A protein and the small-molecule ligand that binds it are described below.
Small molecule (SMILES): CC(=O)N[C@H]1[C@H](O[C@H]2[C@H](O)[C@@H](NC(C)=O)CO[C@@H]2CO)O[C@H](CO)[C@@H](O[C@H]2O[C@H](CO)[C@@H](O[C@H]3O[C@H](CO)[C@@H](O)[C@H](O)[C@@H]3O)[C@H](O)[C@@H]2O)[C@@H]1O

Sequence of chain 1.B:
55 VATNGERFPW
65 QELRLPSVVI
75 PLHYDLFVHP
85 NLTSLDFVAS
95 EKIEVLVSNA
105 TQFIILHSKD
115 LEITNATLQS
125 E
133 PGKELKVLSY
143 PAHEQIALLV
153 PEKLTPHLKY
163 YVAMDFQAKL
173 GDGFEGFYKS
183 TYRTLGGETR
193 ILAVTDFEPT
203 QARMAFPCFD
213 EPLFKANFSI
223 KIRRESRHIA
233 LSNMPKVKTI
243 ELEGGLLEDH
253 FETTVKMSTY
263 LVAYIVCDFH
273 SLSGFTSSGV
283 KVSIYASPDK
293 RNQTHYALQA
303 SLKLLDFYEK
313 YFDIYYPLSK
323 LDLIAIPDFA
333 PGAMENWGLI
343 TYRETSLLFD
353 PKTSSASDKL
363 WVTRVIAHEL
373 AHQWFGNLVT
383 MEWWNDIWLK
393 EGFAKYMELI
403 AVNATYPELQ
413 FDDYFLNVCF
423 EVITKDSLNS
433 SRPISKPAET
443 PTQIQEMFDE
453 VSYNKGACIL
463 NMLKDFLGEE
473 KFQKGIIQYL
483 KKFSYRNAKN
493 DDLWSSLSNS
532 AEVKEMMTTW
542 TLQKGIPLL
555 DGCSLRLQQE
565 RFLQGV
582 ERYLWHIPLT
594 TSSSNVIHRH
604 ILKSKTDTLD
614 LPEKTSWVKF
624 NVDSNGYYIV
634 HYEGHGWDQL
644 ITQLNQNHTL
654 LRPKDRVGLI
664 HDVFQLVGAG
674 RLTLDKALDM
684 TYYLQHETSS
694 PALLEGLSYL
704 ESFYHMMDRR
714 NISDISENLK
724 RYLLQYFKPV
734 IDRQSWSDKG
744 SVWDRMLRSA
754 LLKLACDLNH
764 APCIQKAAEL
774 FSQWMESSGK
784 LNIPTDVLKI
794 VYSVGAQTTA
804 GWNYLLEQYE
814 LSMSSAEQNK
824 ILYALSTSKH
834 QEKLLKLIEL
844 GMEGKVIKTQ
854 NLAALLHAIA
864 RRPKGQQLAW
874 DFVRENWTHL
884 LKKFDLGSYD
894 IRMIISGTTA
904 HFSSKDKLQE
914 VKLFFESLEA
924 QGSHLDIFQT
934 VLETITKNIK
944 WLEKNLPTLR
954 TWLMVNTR

Binding-site contacts:
Ligand atom C5 contacts residue ASN85 of chain 1.B at 3.7 Å.
Ligand atom C2 contacts residue ASN85 of chain 1.B at 2.5 Å.
Ligand atom C4 contacts residue ASN85 of chain 1.B at 4.2 Å.
Ligand atom O3 contacts residue GLU227 of chain 1.B at 4.0 Å.
Ligand atom C8 contacts residue HIS83 of chain 1.B at 2.9 Å.
Ligand atom O5 contacts residue THR87 of chain 1.B at 4.3 Å.
Ligand atom C4 contacts residue GLU227 of chain 1.B at 4.2 Å.
Ligand atom C5 contacts residue THR87 of chain 1.B at 4.3 Å.
Ligand atom C7 contacts residue PRO84 of chain 1.B at 4.1 Å (hydrophobic).
Ligand atom C3 contacts residue GLU227 of chain 1.B at 3.3 Å.
Ligand atom O5 contacts residue GLU227 of chain 1.B at 4.3 Å.
Ligand atom O7 contacts residue ASN85 of chain 1.B at 3.3 Å (h-bond).
Ligand atom N2 contacts residue GLU227 of chain 1.B at 4.2 Å.
Ligand atom C8 contacts residue ASN85 of chain 1.B at 4.0 Å.
Ligand atom O3 contacts residue LEU248 of chain 1.B at 3.4 Å.
Ligand atom N2 contacts residue LEU248 of chain 1.B at 3.6 Å.
Ligand atom C7 contacts residue LEU248 of chain 1.B at 3.9 Å (hydrophobic).
Ligand atom C2 contacts residue GLU227 of chain 1.B at 3.9 Å.
Ligand atom O6 contacts residue GLY246 of chain 1.B at 3.8 Å.
Ligand atom N2 contacts residue ASN85 of chain 1.B at 3.0 Å (h-bond).
Ligand atom C5 contacts residue GLU227 of chain 1.B at 4.1 Å.
Ligand atom O4 contacts residue GLU227 of chain 1.B at 4.5 Å.
Ligand atom O7 contacts residue GLU227 of chain 1.B at 3.0 Å (salt-bridge).
Ligand atom C6 contacts residue GLY246 of chain 1.B at 3.7 Å.
Ligand atom C8 contacts residue ARG225 of chain 1.B at 4.3 Å.
Ligand atom N2 contacts residue HIS83 of chain 1.B at 4.3 Å.
Ligand atom C7 contacts residue HIS83 of chain 1.B at 4.0 Å.
Ligand atom C7 contacts residue ASN85 of chain 1.B at 3.1 Å.
Ligand atom C8 contacts residue PRO84 of chain 1.B at 3.5 Å (hydrophobic).
Ligand atom O6 contacts residue LEU248 of chain 1.B at 4.2 Å.
Ligand atom C7 contacts residue GLU227 of chain 1.B at 3.9 Å.
Ligand atom O5 contacts residue ASN85 of chain 1.B at 2.3 Å (h-bond).
Ligand atom C6 contacts residue THR87 of chain 1.B at 4.5 Å.
Ligand atom C1 contacts residue ASN85 of chain 1.B at 1.4 Å.
Ligand atom C8 contacts residue LEU248 of chain 1.B at 3.5 Å (hydrophobic).
Ligand atom C3 contacts residue ASN85 of chain 1.B at 3.8 Å.
Ligand atom O7 contacts residue PRO84 of chain 1.B at 3.9 Å.
Ligand atom C1 contacts residue GLU227 of chain 1.B at 3.7 Å.